This small molecule binds to this protein.
Small molecule (SMILES): CC(=O)N[C@@H]1[C@@H](O)[C@H](O)[C@@H](CO)O[C@H]1O

Binding-site contacts:
Ligand atom C3 contacts residue ASN37 of chain 1.A at 3.8 Å.
Ligand atom C5 contacts residue THR39 of chain 1.A at 4.2 Å.
Ligand atom O6 contacts residue GLU41 of chain 1.A at 3.5 Å.
Ligand atom C1 contacts residue ASN42 of chain 1.A at 4.0 Å.
Ligand atom C4 contacts residue ASN37 of chain 1.A at 4.2 Å.
Ligand atom N2 contacts residue ASN37 of chain 1.A at 2.9 Å (h-bond).
Ligand atom C7 contacts residue ARG316 of chain 1.A at 4.5 Å.
Ligand atom C6 contacts residue ASN42 of chain 1.A at 4.3 Å.
Ligand atom C1 contacts residue THR39 of chain 1.A at 4.1 Å.
Ligand atom O5 contacts residue ASN37 of chain 1.A at 2.3 Å (h-bond).
Ligand atom C1 contacts residue ASN37 of chain 1.A at 1.4 Å.
Ligand atom C5 contacts residue ASN37 of chain 1.A at 3.6 Å.
Ligand atom O5 contacts residue ASN42 of chain 1.A at 3.5 Å (h-bond).
Ligand atom C6 contacts residue THR39 of chain 1.A at 4.0 Å.
Ligand atom C2 contacts residue ASN37 of chain 1.A at 2.4 Å.
Ligand atom C7 contacts residue ASN37 of chain 1.A at 3.5 Å.
Ligand atom C8 contacts residue ARG316 of chain 1.A at 3.4 Å.
Ligand atom O7 contacts residue ASN37 of chain 1.A at 3.6 Å.
Ligand atom C6 contacts residue GLU41 of chain 1.A at 3.7 Å.
Ligand atom O6 contacts residue ASN42 of chain 1.A at 4.2 Å.
Ligand atom O5 contacts residue THR39 of chain 1.A at 3.9 Å.
Ligand atom C8 contacts residue ASP314 of chain 1.A at 3.8 Å.
Ligand atom O6 contacts residue THR39 of chain 1.A at 2.8 Å (h-bond).

Sequence of chain 1.A:
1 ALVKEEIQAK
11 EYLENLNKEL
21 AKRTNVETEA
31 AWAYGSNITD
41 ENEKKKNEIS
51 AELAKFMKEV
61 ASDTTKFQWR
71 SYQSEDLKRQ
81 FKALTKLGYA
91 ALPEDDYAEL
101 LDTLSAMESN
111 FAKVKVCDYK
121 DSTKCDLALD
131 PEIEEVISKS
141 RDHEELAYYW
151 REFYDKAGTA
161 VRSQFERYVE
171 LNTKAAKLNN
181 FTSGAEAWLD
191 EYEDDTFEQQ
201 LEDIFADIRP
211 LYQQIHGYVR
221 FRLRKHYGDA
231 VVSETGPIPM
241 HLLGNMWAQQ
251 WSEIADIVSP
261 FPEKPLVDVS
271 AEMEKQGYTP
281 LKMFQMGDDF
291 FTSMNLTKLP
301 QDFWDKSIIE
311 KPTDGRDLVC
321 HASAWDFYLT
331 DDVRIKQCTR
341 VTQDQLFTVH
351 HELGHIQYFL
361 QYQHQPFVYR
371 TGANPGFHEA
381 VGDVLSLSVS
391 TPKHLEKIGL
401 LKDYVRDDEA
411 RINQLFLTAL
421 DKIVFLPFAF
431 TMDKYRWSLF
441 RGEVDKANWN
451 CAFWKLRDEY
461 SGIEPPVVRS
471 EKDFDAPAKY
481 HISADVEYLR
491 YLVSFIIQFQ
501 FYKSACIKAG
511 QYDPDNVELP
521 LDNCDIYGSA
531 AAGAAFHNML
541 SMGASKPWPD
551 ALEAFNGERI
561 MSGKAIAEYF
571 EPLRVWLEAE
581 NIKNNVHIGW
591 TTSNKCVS